This protein binds this small molecule.
Small molecule (SMILES): CC(=O)N[C@H]1[C@H](O[C@H]2[C@H](O)[C@@H](NC(C)=O)CO[C@@H]2CO)O[C@H](CO)[C@@H](O)[C@@H]1O

Sequence of chain 1.E:
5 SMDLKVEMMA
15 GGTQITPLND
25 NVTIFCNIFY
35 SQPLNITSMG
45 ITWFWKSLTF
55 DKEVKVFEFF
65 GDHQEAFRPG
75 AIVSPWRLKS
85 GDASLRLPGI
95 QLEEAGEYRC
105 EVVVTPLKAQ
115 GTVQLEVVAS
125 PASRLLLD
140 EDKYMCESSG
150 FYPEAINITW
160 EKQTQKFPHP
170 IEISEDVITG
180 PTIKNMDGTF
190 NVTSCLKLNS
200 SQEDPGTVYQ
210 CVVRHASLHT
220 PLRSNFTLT

Binding-site contacts:
Ligand atom O5 contacts residue ASN190 of chain 1.E at 2.4 Å (h-bond).
Ligand atom C1 contacts residue ASN184 of chain 1.E at 3.9 Å.
Ligand atom C5 contacts residue SER148 of chain 1.E at 3.7 Å.
Ligand atom C1 contacts residue ASN190 of chain 1.E at 1.4 Å.
Ligand atom C7 contacts residue ASN184 of chain 1.E at 3.5 Å.
Ligand atom C4 contacts residue ASN190 of chain 1.E at 4.2 Å.
Ligand atom O5 contacts residue SER148 of chain 1.E at 3.2 Å.
Ligand atom C2 contacts residue ASN184 of chain 1.E at 4.2 Å.
Ligand atom O7 contacts residue SER148 of chain 1.E at 4.5 Å.
Ligand atom C5 contacts residue GLU146 of chain 1.E at 4.3 Å.
Ligand atom C8 contacts residue ILE182 of chain 1.E at 3.1 Å (hydrophobic).
Ligand atom C2 contacts residue ASN190 of chain 1.E at 2.5 Å.
Ligand atom C5 contacts residue ASN190 of chain 1.E at 3.6 Å.
Ligand atom O6 contacts residue GLU146 of chain 1.E at 3.2 Å (salt-bridge).
Ligand atom C1 contacts residue SER148 of chain 1.E at 3.9 Å.
Ligand atom O5 contacts residue GLU146 of chain 1.E at 3.8 Å.
Ligand atom N2 contacts residue ASN184 of chain 1.E at 3.0 Å (h-bond).
Ligand atom C6 contacts residue GLU146 of chain 1.E at 3.5 Å.
Ligand atom N2 contacts residue ILE182 of chain 1.E at 4.2 Å.
Ligand atom N2 contacts residue ASN190 of chain 1.E at 2.9 Å (h-bond).
Ligand atom C8 contacts residue ASN184 of chain 1.E at 3.2 Å.
Ligand atom C7 contacts residue ASN190 of chain 1.E at 3.9 Å.
Ligand atom C6 contacts residue SER148 of chain 1.E at 3.3 Å.
Ligand atom C3 contacts residue ASN190 of chain 1.E at 3.8 Å.
Ligand atom O6 contacts residue SER148 of chain 1.E at 4.4 Å.
Ligand atom C7 contacts residue ILE182 of chain 1.E at 4.0 Å (hydrophobic).